Binding-site contacts:
Ligand atom C5 contacts residue ASN512 of chain 1.B at 3.6 Å.
Ligand atom C7 contacts residue ASN512 of chain 1.B at 3.3 Å.
Ligand atom O7 contacts residue ASN512 of chain 1.B at 3.2 Å (h-bond).
Ligand atom O5 contacts residue GLU515 of chain 1.B at 4.2 Å.
Ligand atom C4 contacts residue SER514 of chain 1.B at 4.3 Å.
Ligand atom C2 contacts residue SER514 of chain 1.B at 4.1 Å.
Ligand atom C3 contacts residue ASN512 of chain 1.B at 3.8 Å.
Ligand atom C1 contacts residue ASN512 of chain 1.B at 1.4 Å.
Ligand atom C5 contacts residue SER514 of chain 1.B at 3.4 Å.
Ligand atom C6 contacts residue SER514 of chain 1.B at 4.4 Å.
Ligand atom C2 contacts residue ASN512 of chain 1.B at 2.5 Å.
Ligand atom C4 contacts residue ASN512 of chain 1.B at 4.2 Å.
Ligand atom N2 contacts residue ASN512 of chain 1.B at 3.0 Å (h-bond).
Ligand atom C1 contacts residue GLU515 of chain 1.B at 4.5 Å.
Ligand atom N2 contacts residue SER514 of chain 1.B at 4.0 Å.
Ligand atom C3 contacts residue SER514 of chain 1.B at 4.1 Å.
Ligand atom O5 contacts residue SER514 of chain 1.B at 3.6 Å.
Ligand atom O5 contacts residue ASN512 of chain 1.B at 2.2 Å (h-bond).
Ligand atom C1 contacts residue SER514 of chain 1.B at 3.2 Å.

This protein binds this small molecule.
Small molecule (SMILES): CC(=O)N[C@@H]1[C@@H](O)[C@H](O)[C@@H](CO)O[C@H]1O

Sequence of chain 1.B:
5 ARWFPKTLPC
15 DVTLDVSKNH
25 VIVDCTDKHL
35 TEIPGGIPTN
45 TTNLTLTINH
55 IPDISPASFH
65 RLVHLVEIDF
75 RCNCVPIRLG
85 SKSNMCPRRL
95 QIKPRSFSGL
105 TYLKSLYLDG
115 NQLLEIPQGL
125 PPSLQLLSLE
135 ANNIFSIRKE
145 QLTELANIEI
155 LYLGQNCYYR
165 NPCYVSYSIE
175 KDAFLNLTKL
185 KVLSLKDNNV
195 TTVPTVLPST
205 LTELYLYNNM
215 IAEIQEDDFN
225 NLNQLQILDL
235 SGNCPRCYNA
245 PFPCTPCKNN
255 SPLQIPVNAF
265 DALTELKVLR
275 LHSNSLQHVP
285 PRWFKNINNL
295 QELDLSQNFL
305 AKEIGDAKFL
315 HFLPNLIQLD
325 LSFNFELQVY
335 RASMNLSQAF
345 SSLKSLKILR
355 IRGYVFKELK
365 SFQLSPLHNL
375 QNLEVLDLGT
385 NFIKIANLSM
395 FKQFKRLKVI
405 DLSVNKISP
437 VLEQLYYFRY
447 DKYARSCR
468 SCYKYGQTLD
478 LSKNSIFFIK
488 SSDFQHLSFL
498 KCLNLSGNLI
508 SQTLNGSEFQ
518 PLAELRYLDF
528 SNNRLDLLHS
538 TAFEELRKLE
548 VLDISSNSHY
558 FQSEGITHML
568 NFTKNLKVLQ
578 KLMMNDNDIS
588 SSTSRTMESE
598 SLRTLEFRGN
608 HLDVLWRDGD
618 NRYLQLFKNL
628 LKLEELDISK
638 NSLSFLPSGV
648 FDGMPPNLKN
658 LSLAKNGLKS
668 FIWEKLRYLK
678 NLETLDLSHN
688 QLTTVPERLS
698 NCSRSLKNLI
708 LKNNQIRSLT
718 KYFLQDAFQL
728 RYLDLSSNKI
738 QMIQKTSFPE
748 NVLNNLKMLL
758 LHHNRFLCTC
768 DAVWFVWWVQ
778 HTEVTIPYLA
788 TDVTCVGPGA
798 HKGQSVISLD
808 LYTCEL